Binding-site contacts:
Ligand atom C19 contacts residue TYR100 of chain 1.G at 3.4 Å (hydrophobic).
Ligand atom C18 contacts residue ASN62 of chain 1.G at 3.5 Å.
Ligand atom C9 contacts residue TRP123 of chain 1.G at 3.4 Å (hydrophobic).
Ligand atom C30 contacts residue ALA27 of chain 1.I at 3.3 Å (hydrophobic).
Ligand atom C8 contacts residue TRP123 of chain 1.G at 3.3 Å (hydrophobic).
Ligand atom C2 contacts residue ALA27 of chain 1.I at 3.5 Å (hydrophobic).
Ligand atom C10 contacts residue LEU122 of chain 1.G at 3.6 Å (hydrophobic).
Ligand atom O26 contacts residue ALA119 of chain 1.G at 3.6 Å.
Ligand atom C15 contacts residue TYR66 of chain 1.G at 3.3 Å (hydrophobic).
Ligand atom C2 contacts residue VAL23 of chain 1.I at 3.8 Å (hydrophobic).
Ligand atom O21 contacts residue ARG111 of chain 1.G at 2.9 Å (salt-bridge).
Ligand atom C2 contacts residue LEU69 of chain 1.G at 3.6 Å (hydrophobic).
Ligand atom C9 contacts residue ALA119 of chain 1.G at 3.6 Å (hydrophobic).
Ligand atom C1 contacts residue ALA27 of chain 1.I at 3.5 Å (hydrophobic).
Ligand atom O21 contacts residue LEU115 of chain 1.G at 3.6 Å.
Ligand atom C1 contacts residue TYR66 of chain 1.G at 3.4 Å (hydrophobic).
Ligand atom O23 contacts residue TYR66 of chain 1.G at 3.3 Å.
Ligand atom C19 contacts residue ASN62 of chain 1.G at 3.5 Å.
Ligand atom O23 contacts residue ARG97 of chain 1.G at 3.0 Å (salt-bridge).
Ligand atom O23 contacts residue LEU115 of chain 1.G at 3.7 Å.
Ligand atom N14 contacts residue TYR66 of chain 1.G at 3.2 Å (h-bond).
Ligand atom C27 contacts residue ARG97 of chain 1.G at 3.2 Å.
Ligand atom C25 contacts residue TYR66 of chain 1.G at 3.5 Å (hydrophobic).
Ligand atom N24 contacts residue TYR66 of chain 1.G at 3.4 Å.
Ligand atom C16 contacts residue TYR66 of chain 1.G at 3.5 Å (hydrophobic).
Ligand atom C13 contacts residue TYR66 of chain 1.G at 3.6 Å (hydrophobic).
Ligand atom C16 contacts residue LEU115 of chain 1.G at 3.6 Å (hydrophobic).
Ligand atom O22 contacts residue ARG111 of chain 1.G at 2.8 Å (salt-bridge).
Ligand atom O22 contacts residue ASN62 of chain 1.G at 3.6 Å.
Ligand atom C1 contacts residue SER30 of chain 1.I at 3.8 Å.
Ligand atom C6 contacts residue TYR66 of chain 1.G at 3.4 Å (hydrophobic).
Ligand atom C20 contacts residue TYR100 of chain 1.G at 3.5 Å (hydrophobic).
Ligand atom C4 contacts residue LEU122 of chain 1.G at 3.7 Å (hydrophobic).
Ligand atom C3 contacts residue ALA27 of chain 1.I at 3.7 Å (hydrophobic).
Ligand atom C20 contacts residue ARG111 of chain 1.G at 3.6 Å.
Ligand atom O22 contacts residue TYR100 of chain 1.G at 2.5 Å (h-bond).
Ligand atom N24 contacts residue ARG97 of chain 1.G at 3.4 Å (salt-bridge).
Ligand atom C8 contacts residue ALA119 of chain 1.G at 3.6 Å (hydrophobic).
Ligand atom C20 contacts residue LEU115 of chain 1.G at 3.7 Å (hydrophobic).
Ligand atom C27 contacts residue LEU122 of chain 1.G at 3.7 Å (hydrophobic).

A protein and the small-molecule ligand that binds it are described below.
Small molecule (SMILES): COc1nc(C(=O)[C@H]2C[C@@H]2C(=O)O)ncc1N(CC1CC1)c1cccc2ccccc12

Sequence of chain 1.G:
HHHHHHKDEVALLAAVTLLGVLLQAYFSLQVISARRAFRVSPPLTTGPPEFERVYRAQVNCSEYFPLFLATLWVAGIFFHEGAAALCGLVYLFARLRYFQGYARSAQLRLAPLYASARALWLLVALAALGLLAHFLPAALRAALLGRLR

Sequence of chain 1.I:
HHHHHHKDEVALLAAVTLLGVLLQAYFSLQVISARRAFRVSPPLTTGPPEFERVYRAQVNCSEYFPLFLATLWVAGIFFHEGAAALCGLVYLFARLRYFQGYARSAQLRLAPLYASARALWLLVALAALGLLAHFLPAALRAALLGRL